Binding-site contacts:
Ligand atom C6 contacts residue THR310 of chain 2.A at 3.4 Å.
Ligand atom O3 contacts residue ARG283 of chain 2.A at 3.1 Å (salt-bridge).
Ligand atom O3 contacts residue ASN249 of chain 2.A at 2.6 Å (h-bond).
Ligand atom C1 contacts residue ASN120 of chain 1.A at 3.0 Å.
Ligand atom C2 contacts residue ASN249 of chain 2.A at 3.6 Å.
Ligand atom O2 contacts residue GLY312 of chain 2.A at 3.3 Å.
Ligand atom O4 contacts residue GLY312 of chain 2.A at 3.5 Å (h-bond).
Ligand atom O2 contacts residue ASN249 of chain 2.A at 2.8 Å (h-bond).
Ligand atom O6 contacts residue ASP250 of chain 2.A at 2.8 Å (salt-bridge).
Ligand atom O3 contacts residue GLY312 of chain 2.A at 3.4 Å (h-bond).
Ligand atom O3 contacts residue GLU294 of chain 2.A at 3.0 Å (salt-bridge).
Ligand atom O6 contacts residue THR310 of chain 2.A at 3.5 Å (h-bond).
Ligand atom C6 contacts residue ILE285 of chain 2.A at 3.4 Å (hydrophobic).
Ligand atom O3 contacts residue ASP250 of chain 2.A at 3.2 Å (salt-bridge).
Ligand atom O4 contacts residue PRO309 of chain 2.A at 3.6 Å.
Ligand atom O4 contacts residue ARG247 of chain 2.A at 3.2 Å (salt-bridge).
Ligand atom C1 contacts residue ASN119 of chain 1.A at 1.8 Å.
Ligand atom O7 contacts residue ASN119 of chain 1.A at 3.4 Å (h-bond).
Ligand atom O4 contacts residue GLU294 of chain 2.A at 3.0 Å (salt-bridge).
Ligand atom O5 contacts residue ASN119 of chain 1.A at 3.1 Å (h-bond).
Ligand atom O4 contacts residue THR310 of chain 2.A at 3.7 Å.
Ligand atom O5 contacts residue ASN120 of chain 1.A at 2.3 Å (h-bond).
Ligand atom C6 contacts residue ASN120 of chain 1.A at 3.0 Å.
Ligand atom O4 contacts residue ILE287 of chain 2.A at 3.6 Å.
Ligand atom O4 contacts residue ASP250 of chain 2.A at 3.6 Å.
Ligand atom C4 contacts residue GLU294 of chain 2.A at 3.7 Å.
Ligand atom N2 contacts residue ASN119 of chain 1.A at 3.0 Å (h-bond).
Ligand atom C3 contacts residue ASN249 of chain 2.A at 3.7 Å.
Ligand atom O7 contacts residue ARG140 of chain 1.A at 3.5 Å (salt-bridge).
Ligand atom C6 contacts residue GLY374 of chain 2.A at 3.4 Å.
Ligand atom C6 contacts residue GLN375 of chain 2.A at 3.6 Å.
Ligand atom O6 contacts residue ILE285 of chain 2.A at 3.2 Å (h-bond).
Ligand atom C6 contacts residue PRO309 of chain 2.A at 3.6 Å (hydrophobic).
Ligand atom C3 contacts residue GLY312 of chain 2.A at 3.3 Å.
Ligand atom C7 contacts residue ASN119 of chain 1.A at 3.2 Å.
Ligand atom O6 contacts residue LYS308 of chain 2.A at 3.3 Å (salt-bridge).
Ligand atom C5 contacts residue ASN120 of chain 1.A at 2.8 Å.
Ligand atom C5 contacts residue THR310 of chain 2.A at 3.6 Å.
Ligand atom C2 contacts residue ASN119 of chain 1.A at 3.0 Å.
Ligand atom C3 contacts residue GLU294 of chain 2.A at 3.3 Å.

Sequence of chain 2.A:
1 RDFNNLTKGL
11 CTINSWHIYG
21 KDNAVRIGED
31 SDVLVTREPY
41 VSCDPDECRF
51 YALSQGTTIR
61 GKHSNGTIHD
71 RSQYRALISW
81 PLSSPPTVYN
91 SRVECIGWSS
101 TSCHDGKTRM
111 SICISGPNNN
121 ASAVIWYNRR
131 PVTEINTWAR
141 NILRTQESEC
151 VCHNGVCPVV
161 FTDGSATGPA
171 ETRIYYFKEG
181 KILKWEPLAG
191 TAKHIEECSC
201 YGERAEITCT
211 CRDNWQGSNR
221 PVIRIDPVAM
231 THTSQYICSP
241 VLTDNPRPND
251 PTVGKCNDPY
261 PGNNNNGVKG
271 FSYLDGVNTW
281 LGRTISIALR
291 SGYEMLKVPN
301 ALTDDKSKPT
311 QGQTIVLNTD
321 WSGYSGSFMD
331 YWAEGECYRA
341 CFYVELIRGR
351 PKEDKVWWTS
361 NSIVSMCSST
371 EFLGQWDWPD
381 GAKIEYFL

A small-molecule ligand and the protein it binds are described below.
Small molecule (SMILES): CC(=O)N[C@H]1[C@H](O[C@H]2[C@H](O)[C@@H](NC(C)=O)CO[C@@H]2CO)O[C@H](CO)[C@@H](O[C@@H]2O[C@H](CO[C@H]3O[C@H](CO)[C@@H](O)[C@H](O)[C@@H]3O)[C@@H](O)[C@H](O[C@H]3O[C@H](CO)[C@@H](O)[C@H](O)[C@@H]3O[C@H]3O[C@H](CO)[C@@H](O)[C@H](O)[C@@H]3O[C@H]3O[C@H](CO)[C@@H](O)[C@H](O)[C@@H]3O)[C@@H]2O)[C@@H]1O

Sequence of chain 1.A:
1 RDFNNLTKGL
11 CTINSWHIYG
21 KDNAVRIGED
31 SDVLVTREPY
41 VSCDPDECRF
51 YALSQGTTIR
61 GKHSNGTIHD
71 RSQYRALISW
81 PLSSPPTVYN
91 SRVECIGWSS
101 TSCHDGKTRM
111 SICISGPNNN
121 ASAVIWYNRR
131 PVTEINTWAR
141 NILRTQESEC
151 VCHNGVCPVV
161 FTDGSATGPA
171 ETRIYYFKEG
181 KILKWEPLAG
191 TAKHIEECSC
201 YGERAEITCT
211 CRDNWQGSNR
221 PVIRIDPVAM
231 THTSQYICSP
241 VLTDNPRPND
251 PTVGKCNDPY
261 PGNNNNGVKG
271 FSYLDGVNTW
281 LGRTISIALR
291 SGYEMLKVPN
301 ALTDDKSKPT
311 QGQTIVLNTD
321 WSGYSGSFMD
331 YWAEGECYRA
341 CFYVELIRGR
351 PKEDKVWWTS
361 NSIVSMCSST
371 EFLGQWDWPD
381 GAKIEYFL